This protein binds this small molecule.
Small molecule (SMILES): CC(=O)N[C@H]1[C@H](O[C@H]2[C@H](O)[C@@H](NC(C)=O)CO[C@@H]2CO)O[C@H](CO)[C@@H](O)[C@@H]1O

Sequence of chain 1.C:
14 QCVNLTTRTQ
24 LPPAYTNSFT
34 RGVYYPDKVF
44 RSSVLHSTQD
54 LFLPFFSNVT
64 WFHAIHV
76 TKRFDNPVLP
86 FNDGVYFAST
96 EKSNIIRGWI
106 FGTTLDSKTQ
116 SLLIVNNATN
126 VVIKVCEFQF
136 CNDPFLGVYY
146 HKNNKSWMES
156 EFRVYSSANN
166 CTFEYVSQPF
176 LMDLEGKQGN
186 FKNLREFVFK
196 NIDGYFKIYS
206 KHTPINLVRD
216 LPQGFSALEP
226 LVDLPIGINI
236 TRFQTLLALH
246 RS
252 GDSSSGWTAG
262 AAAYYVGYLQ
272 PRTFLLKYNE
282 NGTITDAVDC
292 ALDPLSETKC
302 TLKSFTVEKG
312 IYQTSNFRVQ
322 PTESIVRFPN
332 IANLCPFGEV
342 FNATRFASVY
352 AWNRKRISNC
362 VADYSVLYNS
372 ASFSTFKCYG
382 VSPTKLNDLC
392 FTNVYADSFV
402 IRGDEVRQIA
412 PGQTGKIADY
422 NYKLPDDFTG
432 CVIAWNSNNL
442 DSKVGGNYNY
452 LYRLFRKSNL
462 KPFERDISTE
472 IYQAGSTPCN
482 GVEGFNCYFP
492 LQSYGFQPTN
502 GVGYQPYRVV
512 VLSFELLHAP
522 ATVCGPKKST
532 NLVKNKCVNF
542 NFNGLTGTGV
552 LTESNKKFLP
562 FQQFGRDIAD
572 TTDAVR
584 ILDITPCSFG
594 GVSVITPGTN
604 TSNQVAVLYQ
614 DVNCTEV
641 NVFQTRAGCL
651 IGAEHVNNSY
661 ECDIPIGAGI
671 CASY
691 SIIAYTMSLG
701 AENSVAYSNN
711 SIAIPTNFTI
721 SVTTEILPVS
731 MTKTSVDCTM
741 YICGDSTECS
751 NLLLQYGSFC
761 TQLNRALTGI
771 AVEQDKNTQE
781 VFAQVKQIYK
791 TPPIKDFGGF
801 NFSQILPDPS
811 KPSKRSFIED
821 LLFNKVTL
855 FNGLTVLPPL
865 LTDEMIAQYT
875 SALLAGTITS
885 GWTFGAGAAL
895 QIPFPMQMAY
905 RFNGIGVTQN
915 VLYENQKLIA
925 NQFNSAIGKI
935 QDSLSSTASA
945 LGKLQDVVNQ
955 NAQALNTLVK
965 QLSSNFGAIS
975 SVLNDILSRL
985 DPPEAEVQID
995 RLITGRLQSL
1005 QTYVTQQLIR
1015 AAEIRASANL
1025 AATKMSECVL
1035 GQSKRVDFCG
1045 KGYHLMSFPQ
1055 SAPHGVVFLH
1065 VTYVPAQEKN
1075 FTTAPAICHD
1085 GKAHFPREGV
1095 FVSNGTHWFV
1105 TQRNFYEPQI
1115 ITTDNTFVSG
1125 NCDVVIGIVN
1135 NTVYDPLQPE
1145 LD

Binding-site contacts:
Ligand atom O5 contacts residue VAL127 of chain 1.C at 4.1 Å.
Ligand atom C8 contacts residue ASN122 of chain 1.C at 3.7 Å.
Ligand atom C7 contacts residue ASN122 of chain 1.C at 3.2 Å.
Ligand atom O5 contacts residue ASN125 of chain 1.C at 4.0 Å.
Ligand atom C2 contacts residue ASN122 of chain 1.C at 4.2 Å.
Ligand atom C1 contacts residue ASN125 of chain 1.C at 3.8 Å.
Ligand atom O7 contacts residue ASN122 of chain 1.C at 2.9 Å (h-bond).
Ligand atom C1 contacts residue ASN122 of chain 1.C at 4.3 Å.
Ligand atom N2 contacts residue ASN122 of chain 1.C at 3.8 Å.
Ligand atom O6 contacts residue VAL127 of chain 1.C at 4.3 Å.
Ligand atom C1 contacts residue THR124 of chain 1.C at 4.4 Å.